The protein below binds the small molecule below.
Small molecule (SMILES): CC(=O)N[C@@H]1[C@@H](O)[C@H](O)[C@@H](CO)O[C@H]1O

Sequence of chain 1.A:
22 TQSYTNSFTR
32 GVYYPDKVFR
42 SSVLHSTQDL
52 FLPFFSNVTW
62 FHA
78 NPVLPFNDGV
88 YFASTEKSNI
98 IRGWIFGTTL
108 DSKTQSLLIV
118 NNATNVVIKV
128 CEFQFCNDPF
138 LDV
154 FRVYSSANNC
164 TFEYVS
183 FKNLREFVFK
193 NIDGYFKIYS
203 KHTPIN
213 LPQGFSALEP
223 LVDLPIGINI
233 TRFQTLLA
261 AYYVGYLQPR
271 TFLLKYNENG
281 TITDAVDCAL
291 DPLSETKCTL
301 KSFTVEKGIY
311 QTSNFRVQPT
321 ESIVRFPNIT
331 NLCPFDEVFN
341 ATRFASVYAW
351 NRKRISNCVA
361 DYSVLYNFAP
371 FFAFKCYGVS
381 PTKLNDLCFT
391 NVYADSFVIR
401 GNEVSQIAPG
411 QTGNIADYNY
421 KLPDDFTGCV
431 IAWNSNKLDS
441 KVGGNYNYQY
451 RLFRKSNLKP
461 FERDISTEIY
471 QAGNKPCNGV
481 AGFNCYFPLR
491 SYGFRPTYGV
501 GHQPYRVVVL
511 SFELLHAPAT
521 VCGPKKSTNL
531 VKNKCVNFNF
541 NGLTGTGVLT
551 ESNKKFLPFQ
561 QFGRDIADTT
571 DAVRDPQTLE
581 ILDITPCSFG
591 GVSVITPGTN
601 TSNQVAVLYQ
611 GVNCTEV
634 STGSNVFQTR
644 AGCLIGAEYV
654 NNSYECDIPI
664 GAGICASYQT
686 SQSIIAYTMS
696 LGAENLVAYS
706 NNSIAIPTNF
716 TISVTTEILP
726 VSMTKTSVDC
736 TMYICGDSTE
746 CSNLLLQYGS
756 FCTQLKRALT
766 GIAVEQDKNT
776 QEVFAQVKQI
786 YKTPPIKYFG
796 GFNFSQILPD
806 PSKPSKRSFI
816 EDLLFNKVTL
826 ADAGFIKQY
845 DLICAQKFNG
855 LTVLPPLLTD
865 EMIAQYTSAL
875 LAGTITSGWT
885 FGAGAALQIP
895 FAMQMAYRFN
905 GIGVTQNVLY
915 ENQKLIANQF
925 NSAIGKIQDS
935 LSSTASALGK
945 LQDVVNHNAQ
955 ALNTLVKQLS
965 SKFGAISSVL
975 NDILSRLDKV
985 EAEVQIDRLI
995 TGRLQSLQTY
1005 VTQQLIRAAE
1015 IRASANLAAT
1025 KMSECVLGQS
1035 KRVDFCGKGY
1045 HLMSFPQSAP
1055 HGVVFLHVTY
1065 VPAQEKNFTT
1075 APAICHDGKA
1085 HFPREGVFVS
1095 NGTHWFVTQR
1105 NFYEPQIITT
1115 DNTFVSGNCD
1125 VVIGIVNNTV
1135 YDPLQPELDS

Binding-site contacts:
Ligand atom C6 contacts residue LYS307 of chain 1.A at 4.5 Å.
Ligand atom O5 contacts residue THR601 of chain 1.A at 3.6 Å (h-bond).
Ligand atom C7 contacts residue ASN600 of chain 1.A at 3.2 Å.
Ligand atom N2 contacts residue ASN600 of chain 1.A at 2.9 Å (h-bond).
Ligand atom C2 contacts residue THR601 of chain 1.A at 4.4 Å.
Ligand atom O6 contacts residue THR601 of chain 1.A at 4.4 Å.
Ligand atom O6 contacts residue GLY598 of chain 1.A at 4.4 Å.
Ligand atom C2 contacts residue ASN600 of chain 1.A at 2.5 Å.
Ligand atom C1 contacts residue THR601 of chain 1.A at 3.3 Å.
Ligand atom C3 contacts residue ASN600 of chain 1.A at 3.8 Å.
Ligand atom C5 contacts residue ASN600 of chain 1.A at 3.7 Å.
Ligand atom O7 contacts residue ASN600 of chain 1.A at 3.2 Å (h-bond).
Ligand atom C8 contacts residue ASN600 of chain 1.A at 4.3 Å.
Ligand atom O6 contacts residue LYS307 of chain 1.A at 3.5 Å.
Ligand atom O5 contacts residue ASN600 of chain 1.A at 2.4 Å (h-bond).
Ligand atom C1 contacts residue ASN600 of chain 1.A at 1.4 Å.
Ligand atom C4 contacts residue ASN600 of chain 1.A at 4.3 Å.
Ligand atom C5 contacts residue THR601 of chain 1.A at 3.7 Å.
Ligand atom C6 contacts residue ASN600 of chain 1.A at 4.4 Å.